The protein below binds the small molecule below.
Small molecule (SMILES): CC1=C(CCC(=O)O)C2=Cc3c(CCC(=O)O)c(C)c4n3[Fe@]35n6c(c(C)c(CCC(=O)O)c6=CC1=[N+]23)=CC1=[N+]5C(=C4)C(C)=C1CCC(=O)O

Sequence of chain 3.E:
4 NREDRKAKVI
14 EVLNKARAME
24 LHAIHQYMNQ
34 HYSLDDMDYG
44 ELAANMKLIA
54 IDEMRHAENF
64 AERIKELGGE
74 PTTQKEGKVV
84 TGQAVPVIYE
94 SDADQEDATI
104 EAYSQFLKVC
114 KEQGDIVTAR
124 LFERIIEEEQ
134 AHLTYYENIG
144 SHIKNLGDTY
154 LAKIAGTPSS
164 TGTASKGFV

Sequence of chain 3.F:
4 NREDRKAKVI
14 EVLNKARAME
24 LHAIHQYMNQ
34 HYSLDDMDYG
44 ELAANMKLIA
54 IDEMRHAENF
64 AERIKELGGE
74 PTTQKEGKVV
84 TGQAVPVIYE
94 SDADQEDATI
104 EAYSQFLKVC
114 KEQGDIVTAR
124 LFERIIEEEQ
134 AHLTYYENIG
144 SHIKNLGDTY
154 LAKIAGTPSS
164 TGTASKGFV

Binding-site contacts:
Ligand atom CBB contacts residue SER168 of chain 3.F at 3.1 Å.
Ligand atom C1B contacts residue MET57 of chain 3.F at 3.3 Å (hydrophobic).
Ligand atom O2C contacts residue SER168 of chain 3.F at 2.8 Å.
Ligand atom O2C contacts residue LYS169 of chain 3.F at 3.3 Å (salt-bridge).
Ligand atom CGB contacts residue SER168 of chain 3.F at 3.2 Å.
Ligand atom C1B contacts residue MET57 of chain 3.E at 3.4 Å (hydrophobic).
Ligand atom O1A contacts residue TYR35 of chain 3.F at 2.8 Å (h-bond).
Ligand atom CHB contacts residue MET57 of chain 3.E at 3.5 Å (hydrophobic).
Ligand atom NA contacts residue MET57 of chain 3.E at 3.4 Å (h-bond).
Ligand atom CBC contacts residue SER168 of chain 3.F at 3.3 Å.
Ligand atom FE contacts residue MET57 of chain 3.F at 2.4 Å.
Ligand atom O1D contacts residue HIS28 of chain 3.E at 3.2 Å.
Ligand atom C4A contacts residue MET57 of chain 3.F at 3.5 Å (hydrophobic).
Ligand atom CGC contacts residue SER168 of chain 3.F at 3.5 Å.
Ligand atom O2B contacts residue SER168 of chain 3.F at 2.6 Å (h-bond).
Ligand atom ND contacts residue MET57 of chain 3.F at 3.4 Å (h-bond).
Ligand atom NB contacts residue MET57 of chain 3.E at 3.0 Å (h-bond).
Ligand atom CMC contacts residue LYS50 of chain 3.E at 3.5 Å.
Ligand atom O2D contacts residue ARG20 of chain 3.F at 2.9 Å (salt-bridge).
Ligand atom CGA contacts residue ARG20 of chain 3.E at 3.0 Å.
Ligand atom CHB contacts residue MET57 of chain 3.F at 3.5 Å (hydrophobic).
Ligand atom C1D contacts residue MET57 of chain 3.E at 3.5 Å (hydrophobic).
Ligand atom NC contacts residue MET57 of chain 3.F at 3.2 Å (h-bond).
Ligand atom O2D contacts residue TYR35 of chain 3.E at 2.6 Å (h-bond).
Ligand atom O1A contacts residue ARG20 of chain 3.E at 2.5 Å (salt-bridge).
Ligand atom ND contacts residue MET57 of chain 3.E at 2.9 Å.
Ligand atom FE contacts residue MET57 of chain 3.E at 2.4 Å.
Ligand atom NA contacts residue MET57 of chain 3.F at 3.5 Å (h-bond).
Ligand atom C1D contacts residue MET57 of chain 3.F at 3.4 Å (hydrophobic).
Ligand atom O2A contacts residue ARG20 of chain 3.E at 2.7 Å (salt-bridge).
Ligand atom CMB contacts residue GLU61 of chain 3.E at 3.5 Å.
Ligand atom O1B contacts residue LYS50 of chain 3.F at 3.1 Å (salt-bridge).
Ligand atom CGD contacts residue ARG20 of chain 3.F at 3.1 Å.
Ligand atom C4B contacts residue MET57 of chain 3.F at 3.5 Å (hydrophobic).
Ligand atom CMD contacts residue MET31 of chain 3.E at 3.3 Å (hydrophobic).
Ligand atom O2A contacts residue HIS28 of chain 3.F at 3.4 Å.
Ligand atom O1D contacts residue ARG20 of chain 3.F at 2.8 Å (salt-bridge).
Ligand atom NC contacts residue MET57 of chain 3.E at 2.9 Å (h-bond).
Ligand atom CHD contacts residue MET57 of chain 3.F at 3.5 Å (hydrophobic).
Ligand atom NB contacts residue MET57 of chain 3.F at 2.8 Å (h-bond).